Binding-site contacts:
Ligand atom O6 contacts residue ASN61 of chain 1.A at 4.5 Å.
Ligand atom C5 contacts residue TYR28 of chain 1.A at 3.7 Å (hydrophobic).
Ligand atom O6 contacts residue TYR28 of chain 1.A at 3.6 Å.
Ligand atom C4 contacts residue ASN61 of chain 1.A at 4.2 Å.
Ligand atom C3 contacts residue ASN61 of chain 1.A at 3.8 Å.
Ligand atom C1 contacts residue TYR28 of chain 1.A at 3.6 Å (hydrophobic).
Ligand atom O7 contacts residue ASN61 of chain 1.A at 3.5 Å (h-bond).
Ligand atom N2 contacts residue ASN61 of chain 1.A at 2.9 Å (h-bond).
Ligand atom C2 contacts residue ASN61 of chain 1.A at 2.5 Å.
Ligand atom C5 contacts residue ASN61 of chain 1.A at 3.7 Å.
Ligand atom O5 contacts residue TYR28 of chain 1.A at 3.8 Å.
Ligand atom C1 contacts residue ASN61 of chain 1.A at 1.4 Å.
Ligand atom O5 contacts residue ASN61 of chain 1.A at 2.4 Å (h-bond).
Ligand atom C6 contacts residue TYR28 of chain 1.A at 3.8 Å (hydrophobic).
Ligand atom C8 contacts residue ASN61 of chain 1.A at 3.7 Å.
Ligand atom C7 contacts residue ASN61 of chain 1.A at 3.3 Å.

This small molecule binds to this protein.
Small molecule (SMILES): CC(=O)N[C@@H]1[C@@H](O)[C@H](O)[C@@H](CO)O[C@H]1O

Sequence of chain 1.A:
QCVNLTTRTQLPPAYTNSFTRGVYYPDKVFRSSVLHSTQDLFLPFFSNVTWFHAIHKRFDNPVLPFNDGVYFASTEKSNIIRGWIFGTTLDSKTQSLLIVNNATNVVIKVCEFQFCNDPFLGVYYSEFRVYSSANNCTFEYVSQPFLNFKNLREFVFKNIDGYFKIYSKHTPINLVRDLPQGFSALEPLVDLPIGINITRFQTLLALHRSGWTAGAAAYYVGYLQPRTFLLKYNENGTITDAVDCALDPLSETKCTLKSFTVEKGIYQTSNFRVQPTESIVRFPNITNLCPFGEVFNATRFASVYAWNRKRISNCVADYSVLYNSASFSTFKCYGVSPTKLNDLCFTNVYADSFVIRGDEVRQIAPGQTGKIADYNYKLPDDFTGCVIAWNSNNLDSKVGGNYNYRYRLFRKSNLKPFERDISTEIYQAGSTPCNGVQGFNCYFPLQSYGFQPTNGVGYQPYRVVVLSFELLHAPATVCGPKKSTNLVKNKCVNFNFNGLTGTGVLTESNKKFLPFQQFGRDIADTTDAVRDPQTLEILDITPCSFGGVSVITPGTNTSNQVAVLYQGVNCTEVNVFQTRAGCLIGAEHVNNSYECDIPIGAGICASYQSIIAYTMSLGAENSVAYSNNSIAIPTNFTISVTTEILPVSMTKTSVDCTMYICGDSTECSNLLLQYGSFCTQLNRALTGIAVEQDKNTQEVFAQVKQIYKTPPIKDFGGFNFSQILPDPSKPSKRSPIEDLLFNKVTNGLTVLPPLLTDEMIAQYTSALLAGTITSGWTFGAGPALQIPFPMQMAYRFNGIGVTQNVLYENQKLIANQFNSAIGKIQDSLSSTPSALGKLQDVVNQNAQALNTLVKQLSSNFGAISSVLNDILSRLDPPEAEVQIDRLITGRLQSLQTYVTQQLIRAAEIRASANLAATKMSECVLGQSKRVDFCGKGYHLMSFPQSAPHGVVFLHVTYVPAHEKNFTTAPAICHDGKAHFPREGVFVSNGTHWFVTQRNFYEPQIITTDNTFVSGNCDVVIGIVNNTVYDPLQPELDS